Binding-site contacts:
Ligand atom C1 contacts residue PRO384 of chain 1.C at 4.0 Å (hydrophobic).
Ligand atom C5 contacts residue GLY551 of chain 1.C at 4.3 Å.
Ligand atom C1' contacts residue GLY551 of chain 1.C at 4.4 Å.
Ligand atom C1' contacts residue ARG582 of chain 1.C at 3.3 Å.
Ligand atom C5 contacts residue MET510 of chain 1.C at 4.3 Å (hydrophobic).
Ligand atom C4 contacts residue ALA383 of chain 1.C at 3.6 Å (hydrophobic).
Ligand atom C6 contacts residue ARG582 of chain 1.C at 4.3 Å.
Ligand atom C4 contacts residue PRO384 of chain 1.C at 4.0 Å (hydrophobic).
Ligand atom C4 contacts residue PHE552 of chain 1.C at 3.8 Å (hydrophobic).
Ligand atom C2 contacts residue LYS581 of chain 1.C at 4.0 Å.
Ligand atom O2' contacts residue ARG582 of chain 1.C at 2.9 Å (salt-bridge).
Ligand atom N4 contacts residue ALA383 of chain 1.C at 3.3 Å (h-bond).
Ligand atom C6 contacts residue GLY551 of chain 1.C at 3.6 Å.
Ligand atom N4 contacts residue SER382 of chain 1.C at 3.3 Å.
Ligand atom C4 contacts residue HH21 of chain 1.O at 4.0 Å.
Ligand atom C4 contacts residue SER382 of chain 1.C at 4.1 Å.
Ligand atom C1 contacts residue LYS581 of chain 1.C at 3.9 Å.
Ligand atom C3 contacts residue ALA383 of chain 1.C at 3.8 Å (hydrophobic).
Ligand atom C4 contacts residue LYS581 of chain 1.C at 3.9 Å.
Ligand atom C2 contacts residue PRO384 of chain 1.C at 3.9 Å (hydrophobic).
Ligand atom C3 contacts residue PHE348 of chain 1.C at 3.9 Å (hydrophobic).
Ligand atom C3 contacts residue HH21 of chain 1.O at 4.0 Å.
Ligand atom C6 contacts residue MET510 of chain 1.C at 4.3 Å (hydrophobic).
Ligand atom C1 contacts residue ARG582 of chain 1.C at 4.3 Å.
Ligand atom N4 contacts residue HH21 of chain 1.O at 3.5 Å.
Ligand atom N4 contacts residue PHE552 of chain 1.C at 3.2 Å.
Ligand atom O2' contacts residue LYS581 of chain 1.C at 4.2 Å.
Ligand atom C5 contacts residue PHE552 of chain 1.C at 3.7 Å (hydrophobic).
Ligand atom C6 contacts residue LYS581 of chain 1.C at 4.1 Å.
Ligand atom C3 contacts residue PRO384 of chain 1.C at 3.9 Å (hydrophobic).
Ligand atom C5 contacts residue ALA383 of chain 1.C at 4.3 Å (hydrophobic).
Ligand atom C1' contacts residue LYS581 of chain 1.C at 3.7 Å.
Ligand atom C2 contacts residue PHE348 of chain 1.C at 4.1 Å (hydrophobic).
Ligand atom O1' contacts residue LYS581 of chain 1.C at 3.1 Å.
Ligand atom C3 contacts residue LYS581 of chain 1.C at 4.2 Å.
Ligand atom O1' contacts residue ARG582 of chain 1.C at 2.5 Å (salt-bridge).
Ligand atom C5 contacts residue PRO384 of chain 1.C at 4.0 Å (hydrophobic).
Ligand atom C5 contacts residue LYS581 of chain 1.C at 3.9 Å.
Ligand atom C6 contacts residue PRO384 of chain 1.C at 4.0 Å (hydrophobic).
Ligand atom O2' contacts residue GLY551 of chain 1.C at 3.6 Å.

A small-molecule ligand and the protein it binds are described below.
Small molecule (SMILES): Nc1ccc(C(=O)O)cc1

Sequence of chain 1.C:
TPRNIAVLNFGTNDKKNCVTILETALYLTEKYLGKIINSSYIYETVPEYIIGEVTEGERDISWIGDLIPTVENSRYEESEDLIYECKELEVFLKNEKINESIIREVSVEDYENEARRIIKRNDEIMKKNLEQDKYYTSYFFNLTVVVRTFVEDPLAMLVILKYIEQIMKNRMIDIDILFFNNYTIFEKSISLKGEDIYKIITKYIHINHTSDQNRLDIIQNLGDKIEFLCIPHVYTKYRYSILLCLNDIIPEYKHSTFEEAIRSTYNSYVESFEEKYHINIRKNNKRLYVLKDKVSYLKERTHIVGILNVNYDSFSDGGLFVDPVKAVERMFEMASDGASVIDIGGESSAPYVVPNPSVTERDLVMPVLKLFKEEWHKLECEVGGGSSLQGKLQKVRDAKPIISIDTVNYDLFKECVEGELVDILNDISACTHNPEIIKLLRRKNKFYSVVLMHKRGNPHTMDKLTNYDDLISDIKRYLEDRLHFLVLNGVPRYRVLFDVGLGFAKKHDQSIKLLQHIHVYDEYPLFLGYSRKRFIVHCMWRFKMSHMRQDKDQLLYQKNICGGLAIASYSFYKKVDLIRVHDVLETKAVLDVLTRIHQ